Binding-site contacts:
Ligand atom C7 contacts residue PRO90 of chain 1.A at 4.1 Å (hydrophobic).
Ligand atom C7 contacts residue SER91 of chain 1.A at 4.4 Å.
Ligand atom O7 contacts residue ASN113 of chain 1.A at 3.3 Å (h-bond).
Ligand atom C7 contacts residue ASN113 of chain 1.A at 3.3 Å.
Ligand atom C8 contacts residue PRO90 of chain 1.A at 3.9 Å (hydrophobic).
Ligand atom C7 contacts residue ASP61 of chain 1.A at 4.2 Å.
Ligand atom C1 contacts residue SER91 of chain 1.A at 3.9 Å.
Ligand atom C8 contacts residue ASN113 of chain 1.A at 4.5 Å.
Ligand atom C8 contacts residue VAL89 of chain 1.A at 4.2 Å (hydrophobic).
Ligand atom C8 contacts residue PHE88 of chain 1.A at 4.4 Å (hydrophobic).
Ligand atom C1 contacts residue ASN113 of chain 1.A at 1.5 Å.
Ligand atom O5 contacts residue SER91 of chain 1.A at 4.1 Å.
Ligand atom C2 contacts residue SER91 of chain 1.A at 4.2 Å.
Ligand atom C2 contacts residue ASN113 of chain 1.A at 2.5 Å.
Ligand atom O7 contacts residue ASP61 of chain 1.A at 4.1 Å.
Ligand atom O5 contacts residue ASN113 of chain 1.A at 2.4 Å (h-bond).
Ligand atom C3 contacts residue ASN113 of chain 1.A at 3.8 Å.
Ligand atom O7 contacts residue SER91 of chain 1.A at 3.4 Å (h-bond).
Ligand atom C4 contacts residue ASN113 of chain 1.A at 4.2 Å.
Ligand atom O7 contacts residue PRO90 of chain 1.A at 3.5 Å.
Ligand atom N2 contacts residue ASN113 of chain 1.A at 2.9 Å (h-bond).
Ligand atom C5 contacts residue ASN113 of chain 1.A at 3.7 Å.
Ligand atom C8 contacts residue ASP61 of chain 1.A at 3.7 Å.

A protein and the small-molecule ligand that binds it are described below.
Small molecule (SMILES): CC(=O)N[C@H]1[C@H](O[C@H]2[C@H](O)[C@@H](NC(C)=O)CO[C@@H]2CO[C@@H]2O[C@@H](C)[C@@H](O)[C@@H](O)[C@@H]2O)O[C@H](CO)[C@@H](O[C@@H]2O[C@H](CO)[C@@H](O)[C@H](O)[C@@H]2O)[C@@H]1O

Sequence of chain 1.A:
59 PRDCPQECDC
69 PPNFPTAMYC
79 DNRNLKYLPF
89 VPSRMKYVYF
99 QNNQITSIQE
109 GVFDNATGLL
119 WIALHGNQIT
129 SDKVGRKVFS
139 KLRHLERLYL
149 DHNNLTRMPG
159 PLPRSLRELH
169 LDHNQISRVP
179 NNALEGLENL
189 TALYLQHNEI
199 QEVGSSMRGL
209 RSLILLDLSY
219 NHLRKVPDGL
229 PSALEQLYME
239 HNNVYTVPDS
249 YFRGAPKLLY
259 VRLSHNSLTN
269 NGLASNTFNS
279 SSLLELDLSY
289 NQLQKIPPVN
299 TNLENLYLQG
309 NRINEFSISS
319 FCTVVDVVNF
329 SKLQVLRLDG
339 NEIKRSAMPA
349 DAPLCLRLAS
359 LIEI